Sequence of chain 27.L:
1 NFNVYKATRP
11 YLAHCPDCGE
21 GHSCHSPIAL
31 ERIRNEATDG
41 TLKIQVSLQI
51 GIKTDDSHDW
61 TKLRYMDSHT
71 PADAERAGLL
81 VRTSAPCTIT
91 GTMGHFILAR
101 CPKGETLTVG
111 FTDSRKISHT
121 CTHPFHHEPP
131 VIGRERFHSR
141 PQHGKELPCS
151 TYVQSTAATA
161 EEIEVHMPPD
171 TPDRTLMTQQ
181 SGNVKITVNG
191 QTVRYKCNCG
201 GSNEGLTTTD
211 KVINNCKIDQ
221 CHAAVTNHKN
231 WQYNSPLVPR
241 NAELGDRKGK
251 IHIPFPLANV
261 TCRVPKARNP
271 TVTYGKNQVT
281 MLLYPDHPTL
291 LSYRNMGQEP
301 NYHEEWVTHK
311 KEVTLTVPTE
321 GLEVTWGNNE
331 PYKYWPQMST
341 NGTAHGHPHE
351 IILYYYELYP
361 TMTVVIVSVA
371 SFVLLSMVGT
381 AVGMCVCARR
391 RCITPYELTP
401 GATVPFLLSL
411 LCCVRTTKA

Sequence of chain 27.K:
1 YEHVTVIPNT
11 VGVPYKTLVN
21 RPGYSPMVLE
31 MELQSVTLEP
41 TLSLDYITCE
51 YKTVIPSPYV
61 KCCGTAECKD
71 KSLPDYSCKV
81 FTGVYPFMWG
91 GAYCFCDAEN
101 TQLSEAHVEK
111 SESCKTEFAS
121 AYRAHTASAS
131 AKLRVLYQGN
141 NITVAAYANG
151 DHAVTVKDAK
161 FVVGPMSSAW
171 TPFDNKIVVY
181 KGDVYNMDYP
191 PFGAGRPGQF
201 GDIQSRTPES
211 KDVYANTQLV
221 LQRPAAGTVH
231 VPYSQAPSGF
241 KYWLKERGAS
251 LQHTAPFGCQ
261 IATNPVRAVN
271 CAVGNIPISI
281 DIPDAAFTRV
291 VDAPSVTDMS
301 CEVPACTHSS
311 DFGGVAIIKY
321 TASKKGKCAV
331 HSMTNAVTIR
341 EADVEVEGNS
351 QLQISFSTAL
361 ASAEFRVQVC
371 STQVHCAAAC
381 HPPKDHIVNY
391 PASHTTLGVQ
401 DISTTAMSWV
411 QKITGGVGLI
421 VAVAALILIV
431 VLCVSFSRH

Binding-site contacts:
Ligand atom O6 contacts residue ASN259 of chain 27.L at 4.2 Å.
Ligand atom C2 contacts residue ASN259 of chain 27.L at 2.4 Å.
Ligand atom O7 contacts residue THR116 of chain 27.K at 3.9 Å.
Ligand atom N2 contacts residue ASN259 of chain 27.L at 2.9 Å (h-bond).
Ligand atom C3 contacts residue ASN259 of chain 27.L at 3.8 Å.
Ligand atom C8 contacts residue ASN259 of chain 27.L at 4.4 Å.
Ligand atom C7 contacts residue ASN259 of chain 27.L at 3.1 Å.
Ligand atom C8 contacts residue LYS181 of chain 27.K at 4.3 Å.
Ligand atom O7 contacts residue ASN259 of chain 27.L at 2.9 Å (h-bond).
Ligand atom C4 contacts residue ASN259 of chain 27.L at 4.2 Å.
Ligand atom O5 contacts residue ASN259 of chain 27.L at 2.3 Å (h-bond).
Ligand atom C1 contacts residue ASN259 of chain 27.L at 1.4 Å.
Ligand atom C5 contacts residue ASN259 of chain 27.L at 3.7 Å.
Ligand atom O7 contacts residue LYS181 of chain 27.K at 4.3 Å.

A protein and the small-molecule ligand that binds it are described below.
Small molecule (SMILES): CC(=O)N[C@@H]1[C@@H](O)[C@H](O)[C@@H](CO)O[C@H]1O